Sequence of chain 1.C:
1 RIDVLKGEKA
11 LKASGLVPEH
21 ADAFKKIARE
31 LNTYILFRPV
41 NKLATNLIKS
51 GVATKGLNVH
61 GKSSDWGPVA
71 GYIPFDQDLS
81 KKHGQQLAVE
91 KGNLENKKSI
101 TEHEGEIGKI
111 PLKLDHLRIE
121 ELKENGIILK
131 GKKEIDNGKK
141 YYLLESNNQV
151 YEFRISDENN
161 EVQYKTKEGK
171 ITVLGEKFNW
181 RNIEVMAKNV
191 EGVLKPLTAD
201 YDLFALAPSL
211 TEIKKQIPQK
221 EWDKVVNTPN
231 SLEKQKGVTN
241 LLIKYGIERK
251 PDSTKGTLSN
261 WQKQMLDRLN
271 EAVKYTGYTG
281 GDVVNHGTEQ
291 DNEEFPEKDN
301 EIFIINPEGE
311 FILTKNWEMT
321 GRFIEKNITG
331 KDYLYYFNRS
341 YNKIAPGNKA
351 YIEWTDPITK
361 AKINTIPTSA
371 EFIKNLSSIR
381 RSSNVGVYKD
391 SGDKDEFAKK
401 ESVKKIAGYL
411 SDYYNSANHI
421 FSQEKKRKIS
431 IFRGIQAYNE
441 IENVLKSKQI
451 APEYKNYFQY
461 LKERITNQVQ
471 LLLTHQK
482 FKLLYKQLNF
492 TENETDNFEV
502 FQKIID

The small molecule below binds the protein below.
Small molecule (SMILES): Nc1ncnc2c1ncn2CCOC[P](=O)(O)O[P](=O)(O)OP(=O)(O)O

Binding-site contacts:
Ligand atom O1A contacts residue YB1 of chain 1.K at 3.4 Å.
Ligand atom C5 contacts residue HIS286 of chain 1.C at 3.4 Å.
Ligand atom N6 contacts residue GLY287 of chain 1.C at 3.3 Å.
Ligand atom N9 contacts residue HIS286 of chain 1.C at 3.5 Å.
Ligand atom O5' contacts residue HIS286 of chain 1.C at 3.1 Å (h-bond).
Ligand atom O1A contacts residue LYS55 of chain 1.C at 2.5 Å (salt-bridge).
Ligand atom C1' contacts residue ASN292 of chain 1.C at 3.1 Å.
Ligand atom O1G contacts residue SER63 of chain 1.C at 3.1 Å (h-bond).
Ligand atom C4 contacts residue ASN292 of chain 1.C at 3.1 Å.
Ligand atom C5' contacts residue HIS286 of chain 1.C at 3.6 Å.
Ligand atom O3G contacts residue SER63 of chain 1.C at 2.8 Å (h-bond).
Ligand atom C5' contacts residue YB1 of chain 1.K at 2.8 Å.
Ligand atom N9 contacts residue ASN292 of chain 1.C at 3.1 Å (h-bond).
Ligand atom O2G contacts residue SER63 of chain 1.C at 3.3 Å (h-bond).
Ligand atom C8 contacts residue HIS286 of chain 1.C at 2.6 Å.
Ligand atom O2G contacts residue LYS55 of chain 1.C at 2.2 Å.
Ligand atom PB contacts residue ARG38 of chain 1.C at 3.5 Å.
Ligand atom O5' contacts residue ASP202 of chain 1.C at 3.2 Å (salt-bridge).
Ligand atom C5 contacts residue THR288 of chain 1.C at 3.6 Å.
Ligand atom O1G contacts residue LYS62 of chain 1.C at 3.1 Å.
Ligand atom O2B contacts residue ARG38 of chain 1.C at 2.6 Å (salt-bridge).
Ligand atom PA contacts residue LYS55 of chain 1.C at 3.5 Å.
Ligand atom O1B contacts residue LYS62 of chain 1.C at 3.4 Å.
Ligand atom O3G contacts residue LYS81 of chain 1.C at 2.8 Å (salt-bridge).
Ligand atom O3B contacts residue LYS55 of chain 1.C at 2.8 Å (salt-bridge).
Ligand atom C5' contacts residue ASP202 of chain 1.C at 3.3 Å.
Ligand atom N3 contacts residue ASN292 of chain 1.C at 3.2 Å (h-bond).
Ligand atom N1 contacts residue THR257 of chain 1.C at 3.4 Å (h-bond).
Ligand atom O1G contacts residue LYS81 of chain 1.C at 3.4 Å (salt-bridge).
Ligand atom O2B contacts residue ASP202 of chain 1.C at 3.5 Å (salt-bridge).
Ligand atom O3A contacts residue ASP202 of chain 1.C at 3.4 Å (salt-bridge).
Ligand atom PG contacts residue SER63 of chain 1.C at 3.2 Å.
Ligand atom N6 contacts residue THR288 of chain 1.C at 2.9 Å (h-bond).
Ligand atom O1G contacts residue LYS55 of chain 1.C at 2.8 Å (salt-bridge).
Ligand atom PG contacts residue LYS55 of chain 1.C at 2.9 Å.
Ligand atom N6 contacts residue THR257 of chain 1.C at 3.0 Å (h-bond).
Ligand atom N7 contacts residue GLY287 of chain 1.C at 3.5 Å (h-bond).
Ligand atom N7 contacts residue HIS286 of chain 1.C at 2.7 Å (h-bond).
Ligand atom O5' contacts residue YB1 of chain 1.K at 3.5 Å.
Ligand atom N7 contacts residue THR288 of chain 1.C at 3.1 Å (h-bond).